This small molecule binds to this protein.
Small molecule (SMILES): CC(=O)N[C@@H]1[C@@H](O)[C@H](O)[C@@H](CO)O[C@H]1O

Binding-site contacts:
Ligand atom O7 contacts residue TYR114 of chain 2.E at 4.4 Å.
Ligand atom C1 contacts residue ASN113 of chain 2.E at 1.4 Å.
Ligand atom C2 contacts residue ASN113 of chain 2.E at 2.5 Å.
Ligand atom C5 contacts residue ASN113 of chain 2.E at 3.6 Å.
Ligand atom C8 contacts residue ASN113 of chain 2.E at 3.6 Å.
Ligand atom C7 contacts residue ASN113 of chain 2.E at 3.2 Å.
Ligand atom C4 contacts residue ASN113 of chain 2.E at 4.2 Å.
Ligand atom O7 contacts residue ASN113 of chain 2.E at 3.5 Å (h-bond).
Ligand atom N2 contacts residue ASN113 of chain 2.E at 2.9 Å (h-bond).
Ligand atom O5 contacts residue ASN113 of chain 2.E at 2.3 Å (h-bond).
Ligand atom C3 contacts residue ASN113 of chain 2.E at 3.8 Å.

Sequence of chain 2.E:
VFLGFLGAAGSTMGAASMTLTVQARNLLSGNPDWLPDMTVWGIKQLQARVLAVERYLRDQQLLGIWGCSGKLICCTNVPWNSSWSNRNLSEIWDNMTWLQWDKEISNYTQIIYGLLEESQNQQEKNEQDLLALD